Binding-site contacts:
Ligand atom O5 contacts residue ASN94 of chain 1.A at 3.1 Å (h-bond).
Ligand atom C1 contacts residue THR96 of chain 1.A at 4.4 Å.
Ligand atom C5 contacts residue ASN94 of chain 1.A at 3.9 Å.
Ligand atom O5 contacts residue HIS95 of chain 1.A at 3.6 Å (h-bond).
Ligand atom O5 contacts residue TYR49 of chain 1.A at 4.4 Å.
Ligand atom C1 contacts residue ASN94 of chain 1.A at 3.0 Å.
Ligand atom N2 contacts residue ASN94 of chain 1.A at 4.0 Å.
Ligand atom O5 contacts residue THR96 of chain 1.A at 3.7 Å.
Ligand atom C6 contacts residue HIS95 of chain 1.A at 3.6 Å.
Ligand atom C8 contacts residue PRO22 of chain 1.A at 4.4 Å (hydrophobic).
Ligand atom C5 contacts residue HIS95 of chain 1.A at 4.0 Å.
Ligand atom C6 contacts residue PRO22 of chain 1.A at 4.1 Å (hydrophobic).
Ligand atom C7 contacts residue TYR49 of chain 1.A at 4.3 Å (hydrophobic).
Ligand atom O7 contacts residue TYR49 of chain 1.A at 3.4 Å.
Ligand atom O6 contacts residue HIS95 of chain 1.A at 3.8 Å.
Ligand atom C5 contacts residue TYR49 of chain 1.A at 4.0 Å (hydrophobic).
Ligand atom C6 contacts residue THR96 of chain 1.A at 4.1 Å.
Ligand atom C7 contacts residue ASN94 of chain 1.A at 4.4 Å.
Ligand atom O7 contacts residue LEU70 of chain 1.A at 4.2 Å.
Ligand atom C8 contacts residue LEU70 of chain 1.A at 3.6 Å (hydrophobic).
Ligand atom C7 contacts residue LEU70 of chain 1.A at 4.1 Å (hydrophobic).
Ligand atom C6 contacts residue TYR49 of chain 1.A at 4.4 Å (hydrophobic).
Ligand atom O6 contacts residue THR96 of chain 1.A at 3.2 Å.
Ligand atom C2 contacts residue ASN94 of chain 1.A at 4.1 Å.

This protein binds this small molecule.
Small molecule (SMILES): CC(=O)N[C@H]1[C@H](O[C@H]2[C@H](O)[C@@H](NC(C)=O)CO[C@@H]2CO)O[C@H](CO)[C@@H](O[C@@H]2O[C@H](CO)[C@@H](O)[C@H](O)[C@@H]2O)[C@@H]1O

Sequence of chain 1.A:
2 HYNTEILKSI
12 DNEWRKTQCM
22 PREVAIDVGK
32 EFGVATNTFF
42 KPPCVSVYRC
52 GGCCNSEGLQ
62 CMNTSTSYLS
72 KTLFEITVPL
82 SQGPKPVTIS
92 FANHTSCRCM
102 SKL